Sequence of chain 1.B:
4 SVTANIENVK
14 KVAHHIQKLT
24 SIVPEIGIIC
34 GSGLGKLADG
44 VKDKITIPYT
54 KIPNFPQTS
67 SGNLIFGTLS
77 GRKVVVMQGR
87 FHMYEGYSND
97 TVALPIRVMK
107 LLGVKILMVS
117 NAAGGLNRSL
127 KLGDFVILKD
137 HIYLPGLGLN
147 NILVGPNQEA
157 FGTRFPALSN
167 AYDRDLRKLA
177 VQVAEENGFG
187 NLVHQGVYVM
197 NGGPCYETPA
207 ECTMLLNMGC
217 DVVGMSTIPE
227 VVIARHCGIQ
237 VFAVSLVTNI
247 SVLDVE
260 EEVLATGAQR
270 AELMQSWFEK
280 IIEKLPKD

The protein below binds the small molecule below.
Small molecule (SMILES): Nc1ncnc2[nH]cnc12

Binding-site contacts:
Ligand atom N6 contacts residue VAL219 of chain 1.B at 4.1 Å.
Ligand atom N7 contacts residue GLY120 of chain 1.B at 3.5 Å (h-bond).
Ligand atom C4 contacts residue GLY220 of chain 1.B at 4.1 Å.
Ligand atom N7 contacts residue ASN245 of chain 1.B at 2.9 Å (h-bond).
Ligand atom N3 contacts residue MET221 of chain 1.B at 3.6 Å.
Ligand atom C4 contacts residue TYR202 of chain 1.B at 3.7 Å (hydrophobic).
Ligand atom N6 contacts residue TYR202 of chain 1.B at 4.1 Å.
Ligand atom C8 contacts residue ALA118 of chain 1.B at 3.6 Å (hydrophobic).
Ligand atom C4 contacts residue VAL219 of chain 1.B at 3.9 Å (hydrophobic).
Ligand atom C6 contacts residue TYR202 of chain 1.B at 3.6 Å (hydrophobic).
Ligand atom C5 contacts residue TYR202 of chain 1.B at 3.6 Å (hydrophobic).
Ligand atom C2 contacts residue GLU203 of chain 1.B at 3.0 Å.
Ligand atom C6 contacts residue ASN245 of chain 1.B at 4.1 Å.
Ligand atom N9 contacts residue ALA118 of chain 1.B at 3.5 Å (h-bond).
Ligand atom C6 contacts residue GLY120 of chain 1.B at 3.7 Å.
Ligand atom C5 contacts residue GLY120 of chain 1.B at 3.6 Å.
Ligand atom N6 contacts residue GLY120 of chain 1.B at 3.4 Å.
Ligand atom N3 contacts residue VAL219 of chain 1.B at 3.9 Å.
Ligand atom C2 contacts residue VAL219 of chain 1.B at 3.8 Å (hydrophobic).
Ligand atom N1 contacts residue GLU203 of chain 1.B at 2.6 Å (salt-bridge).
Ligand atom N6 contacts residue ASN245 of chain 1.B at 3.1 Å (h-bond).
Ligand atom N7 contacts residue ALA119 of chain 1.B at 3.6 Å.
Ligand atom C6 contacts residue VAL219 of chain 1.B at 3.7 Å (hydrophobic).
Ligand atom N6 contacts residue GLU203 of chain 1.B at 3.5 Å (salt-bridge).
Ligand atom C5 contacts residue ALA119 of chain 1.B at 4.1 Å (hydrophobic).
Ligand atom C5 contacts residue VAL219 of chain 1.B at 3.9 Å (hydrophobic).
Ligand atom C6 contacts residue GLU203 of chain 1.B at 3.5 Å.
Ligand atom N7 contacts residue THR244 of chain 1.B at 4.1 Å.
Ligand atom N3 contacts residue GLY220 of chain 1.B at 3.5 Å.
Ligand atom C2 contacts residue MET221 of chain 1.B at 3.6 Å (hydrophobic).
Ligand atom N7 contacts residue TYR202 of chain 1.B at 4.0 Å.
Ligand atom N1 contacts residue VAL219 of chain 1.B at 3.7 Å.
Ligand atom C5 contacts residue ASN245 of chain 1.B at 4.0 Å.
Ligand atom C2 contacts residue TYR202 of chain 1.B at 3.9 Å (hydrophobic).
Ligand atom N3 contacts residue TYR202 of chain 1.B at 4.0 Å.
Ligand atom N1 contacts residue TYR202 of chain 1.B at 3.6 Å.
Ligand atom C8 contacts residue ALA119 of chain 1.B at 3.9 Å (hydrophobic).
Ligand atom C8 contacts residue THR244 of chain 1.B at 4.0 Å.
Ligand atom C8 contacts residue ASN245 of chain 1.B at 3.8 Å.
Ligand atom C2 contacts residue GLY220 of chain 1.B at 3.7 Å.